Binding-site contacts:
Ligand atom CAN contacts residue ALA173 of chain 2.A at 3.6 Å (hydrophobic).
Ligand atom CAB contacts residue PHE71 of chain 1.A at 3.8 Å (hydrophobic).
Ligand atom CAO contacts residue ARG113 of chain 1.A at 3.7 Å.
Ligand atom CAJ contacts residue TYR240 of chain 2.A at 3.3 Å (hydrophobic).
Ligand atom OAD contacts residue ARG113 of chain 1.A at 2.9 Å (salt-bridge).
Ligand atom CAP contacts residue GLU70 of chain 1.A at 3.9 Å.
Ligand atom CAT contacts residue THR172 of chain 2.A at 3.6 Å.
Ligand atom CAT contacts residue ARG113 of chain 1.A at 3.7 Å.
Ligand atom OAH contacts residue GLY9 of chain 1.A at 3.2 Å (h-bond).
Ligand atom CAN contacts residue THR101 of chain 1.A at 3.5 Å.
Ligand atom OAS contacts residue GLU70 of chain 1.A at 3.2 Å (salt-bridge).
Ligand atom CAC contacts residue VAL156 of chain 2.A at 3.8 Å (hydrophobic).
Ligand atom CAA contacts residue GLU202 of chain 2.A at 3.5 Å.
Ligand atom OAH contacts residue MG1 of chain 1.C at 3.7 Å.
Ligand atom CAK contacts residue THR172 of chain 2.A at 3.7 Å.
Ligand atom CAN contacts residue ILE117 of chain 1.A at 3.4 Å (hydrophobic).
Ligand atom OAE contacts residue ARG113 of chain 1.A at 2.9 Å (salt-bridge).
Ligand atom OAG contacts residue ALA173 of chain 2.A at 3.8 Å.
Ligand atom CAA contacts residue THR172 of chain 2.A at 3.9 Å.
Ligand atom OAG contacts residue GLY100 of chain 1.A at 3.3 Å (h-bond).
Ligand atom OAF contacts residue GLU70 of chain 1.A at 3.4 Å (salt-bridge).
Ligand atom NAR contacts residue THR101 of chain 1.A at 3.8 Å.
Ligand atom CAO contacts residue THR172 of chain 2.A at 3.4 Å.
Ligand atom CAM contacts residue GLY116 of chain 1.A at 3.7 Å.
Ligand atom OAI contacts residue GLY98 of chain 1.A at 3.9 Å.
Ligand atom OAF contacts residue ADP1 of chain 1.B at 3.0 Å (h-bond).
Ligand atom OAE contacts residue SER102 of chain 1.A at 3.4 Å.
Ligand atom NAQ contacts residue THR172 of chain 2.A at 2.9 Å (h-bond).
Ligand atom OAI contacts residue GLY100 of chain 1.A at 3.2 Å (h-bond).
Ligand atom PAX contacts residue MG1 of chain 1.C at 3.4 Å.
Ligand atom PAX contacts residue ADP1 of chain 1.B at 3.1 Å.
Ligand atom OAI contacts residue ADP1 of chain 1.B at 3.4 Å (h-bond).
Ligand atom OAH contacts residue ADP1 of chain 1.B at 2.4 Å (h-bond).
Ligand atom OAD contacts residue ILE117 of chain 1.A at 3.8 Å.
Ligand atom CAY contacts residue TYR240 of chain 2.A at 3.3 Å (hydrophobic).
Ligand atom OAF contacts residue MG1 of chain 1.C at 1.9 Å.
Ligand atom OAD contacts residue GLY116 of chain 1.A at 3.4 Å.
Ligand atom OAI contacts residue THR99 of chain 1.A at 3.3 Å (h-bond).
Ligand atom NAR contacts residue ALA173 of chain 2.A at 3.3 Å (h-bond).
Ligand atom OAE contacts residue THR101 of chain 1.A at 3.6 Å.

Sequence of chain 1.A:
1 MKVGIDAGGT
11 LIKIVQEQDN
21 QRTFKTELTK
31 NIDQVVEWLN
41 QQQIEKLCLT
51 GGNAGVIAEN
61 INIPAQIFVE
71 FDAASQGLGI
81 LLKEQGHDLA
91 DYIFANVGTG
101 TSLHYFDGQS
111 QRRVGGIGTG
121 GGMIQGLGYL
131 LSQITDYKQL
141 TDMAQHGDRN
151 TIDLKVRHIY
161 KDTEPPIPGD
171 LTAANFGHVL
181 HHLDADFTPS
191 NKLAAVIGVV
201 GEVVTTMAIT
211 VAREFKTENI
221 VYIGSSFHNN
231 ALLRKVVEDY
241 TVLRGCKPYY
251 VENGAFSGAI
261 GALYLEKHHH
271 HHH

Sequence of chain 2.A:
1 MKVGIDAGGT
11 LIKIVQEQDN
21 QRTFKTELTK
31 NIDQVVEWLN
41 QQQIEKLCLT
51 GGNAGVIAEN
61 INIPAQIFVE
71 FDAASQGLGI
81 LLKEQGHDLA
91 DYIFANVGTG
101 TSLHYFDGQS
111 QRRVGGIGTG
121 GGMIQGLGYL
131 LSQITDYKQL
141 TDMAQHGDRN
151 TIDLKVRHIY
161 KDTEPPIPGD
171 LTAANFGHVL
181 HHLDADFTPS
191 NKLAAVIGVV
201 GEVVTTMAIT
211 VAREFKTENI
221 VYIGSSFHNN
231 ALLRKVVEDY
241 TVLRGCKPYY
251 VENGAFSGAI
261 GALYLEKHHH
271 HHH

This small molecule binds to this protein.
Small molecule (SMILES): CCCCCCCNC(=O)CCNC(=O)[C@H](O)C(C)(C)COP(=O)(O)O